The protein below binds the small molecule below.
Small molecule (SMILES): CC(=O)N[C@@H]1[C@@H](O)[C@H](O)[C@@H](CO)O[C@H]1O

Sequence of chain 1.B:
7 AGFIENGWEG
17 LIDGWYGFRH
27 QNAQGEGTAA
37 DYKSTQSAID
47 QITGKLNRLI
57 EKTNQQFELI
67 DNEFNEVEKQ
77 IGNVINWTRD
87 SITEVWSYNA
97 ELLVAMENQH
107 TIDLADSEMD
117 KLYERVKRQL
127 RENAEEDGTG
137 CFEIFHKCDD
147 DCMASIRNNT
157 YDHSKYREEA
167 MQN

Binding-site contacts:
Ligand atom C5 contacts residue ASN82 of chain 1.B at 3.7 Å.
Ligand atom C3 contacts residue GLU72 of chain 1.B at 4.1 Å.
Ligand atom C8 contacts residue LYS75 of chain 1.B at 3.7 Å.
Ligand atom C8 contacts residue GLY78 of chain 1.B at 3.6 Å.
Ligand atom N2 contacts residue GLY78 of chain 1.B at 4.2 Å.
Ligand atom C8 contacts residue ASN79 of chain 1.B at 3.4 Å.
Ligand atom O5 contacts residue ASN82 of chain 1.B at 2.4 Å (h-bond).
Ligand atom C7 contacts residue ASN82 of chain 1.B at 3.9 Å.
Ligand atom C3 contacts residue ASN82 of chain 1.B at 3.8 Å.
Ligand atom C7 contacts residue GLU72 of chain 1.B at 4.2 Å.
Ligand atom O7 contacts residue GLU72 of chain 1.B at 4.2 Å.
Ligand atom O3 contacts residue GLU72 of chain 1.B at 3.0 Å (salt-bridge).
Ligand atom C4 contacts residue ASN82 of chain 1.B at 4.2 Å.
Ligand atom C7 contacts residue ASN79 of chain 1.B at 3.7 Å.
Ligand atom N2 contacts residue ASN82 of chain 1.B at 2.9 Å (h-bond).
Ligand atom O7 contacts residue ASN82 of chain 1.B at 4.5 Å.
Ligand atom O7 contacts residue ASN79 of chain 1.B at 3.9 Å.
Ligand atom C2 contacts residue ASN82 of chain 1.B at 2.5 Å.
Ligand atom C8 contacts residue GLU72 of chain 1.B at 4.5 Å.
Ligand atom C1 contacts residue ASN82 of chain 1.B at 1.4 Å.